Sequence of chain 1.J:
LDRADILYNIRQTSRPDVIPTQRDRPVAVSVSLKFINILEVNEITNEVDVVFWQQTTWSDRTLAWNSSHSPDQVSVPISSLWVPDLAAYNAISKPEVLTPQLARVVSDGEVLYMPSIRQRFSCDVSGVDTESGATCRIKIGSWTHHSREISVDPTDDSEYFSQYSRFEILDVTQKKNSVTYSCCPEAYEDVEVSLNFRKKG

Binding-site contacts:
Ligand atom C2 contacts residue TYR108 of chain 1.I at 3.7 Å (hydrophobic).
Ligand atom C2 contacts residue TYR204 of chain 1.I at 3.9 Å (hydrophobic).
Ligand atom C16 contacts residue TYR132 of chain 1.J at 4.0 Å (hydrophobic).
Ligand atom C1 contacts residue TRP162 of chain 1.I at 3.5 Å (hydrophobic).
Ligand atom C15 contacts residue MET133 of chain 1.J at 3.4 Å (hydrophobic).
Ligand atom C9 contacts residue TYR204 of chain 1.I at 3.6 Å (hydrophobic).
Ligand atom C16 contacts residue MET133 of chain 1.J at 3.8 Å (hydrophobic).
Ligand atom C16 contacts residue LEU131 of chain 1.J at 3.0 Å (hydrophobic).
Ligand atom C7 contacts residue LEU131 of chain 1.J at 4.0 Å (hydrophobic).
Ligand atom C10 contacts residue TRP162 of chain 1.I at 3.4 Å (hydrophobic).
Ligand atom N1 contacts residue TYR108 of chain 1.I at 3.6 Å (h-bond).
Ligand atom C13 contacts residue MET133 of chain 1.J at 3.6 Å (hydrophobic).
Ligand atom C1 contacts residue TYR108 of chain 1.I at 3.1 Å (hydrophobic).
Ligand atom C16 contacts residue ARG123 of chain 1.J at 3.9 Å.
Ligand atom C10 contacts residue TYR204 of chain 1.I at 3.6 Å (hydrophobic).
Ligand atom C3 contacts residue CYS206 of chain 1.I at 3.9 Å (hydrophobic).
Ligand atom C10 contacts residue TYR108 of chain 1.I at 3.5 Å (hydrophobic).
Ligand atom C9 contacts residue TYR211 of chain 1.I at 3.5 Å (hydrophobic).
Ligand atom O3 contacts residue MET133 of chain 1.J at 3.9 Å.
Ligand atom O1 contacts residue GLN74 of chain 1.J at 3.4 Å (h-bond).
Ligand atom C13 contacts residue TRP72 of chain 1.J at 3.4 Å (hydrophobic).
Ligand atom C8 contacts residue TRP162 of chain 1.I at 3.6 Å (hydrophobic).
Ligand atom O1 contacts residue MET133 of chain 1.J at 3.2 Å (h-bond).
Ligand atom O2 contacts residue TYR204 of chain 1.I at 4.0 Å.
Ligand atom C14 contacts residue MET133 of chain 1.J at 3.1 Å (hydrophobic).
Ligand atom C3 contacts residue TYR211 of chain 1.I at 3.4 Å (hydrophobic).
Ligand atom C6 contacts residue MET133 of chain 1.J at 4.0 Å (hydrophobic).
Ligand atom N1 contacts residue TRP162 of chain 1.I at 2.7 Å (h-bond).
Ligand atom O2 contacts residue MET133 of chain 1.J at 3.6 Å.
Ligand atom C5 contacts residue TRP162 of chain 1.I at 3.2 Å (hydrophobic).
Ligand atom C10 contacts residue TYR211 of chain 1.I at 3.7 Å (hydrophobic).
Ligand atom C2 contacts residue TRP72 of chain 1.J at 3.8 Å (hydrophobic).
Ligand atom O3 contacts residue THR163 of chain 1.I at 3.9 Å.
Ligand atom C14 contacts residue CYS206 of chain 1.I at 3.8 Å (hydrophobic).
Ligand atom C8 contacts residue TYR211 of chain 1.I at 3.9 Å (hydrophobic).
Ligand atom C4 contacts residue TRP162 of chain 1.I at 3.4 Å (hydrophobic).
Ligand atom C3 contacts residue TRP162 of chain 1.I at 3.9 Å (hydrophobic).
Ligand atom C13 contacts residue TYR204 of chain 1.I at 3.9 Å (hydrophobic).
Ligand atom C15 contacts residue CYS206 of chain 1.I at 3.8 Å (hydrophobic).
Ligand atom O1 contacts residue CYS206 of chain 1.I at 3.2 Å.

This small molecule binds to this protein.
Small molecule (SMILES): CO[C@H]1CC=C2CCN3CCC4=C(CC(=O)OC4)[C@]23C1

Sequence of chain 1.I:
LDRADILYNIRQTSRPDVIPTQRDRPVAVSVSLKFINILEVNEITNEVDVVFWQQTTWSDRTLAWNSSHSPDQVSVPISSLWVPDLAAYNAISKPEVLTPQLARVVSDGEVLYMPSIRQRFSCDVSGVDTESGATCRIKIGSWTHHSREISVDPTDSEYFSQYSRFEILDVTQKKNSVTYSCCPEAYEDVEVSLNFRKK